This protein binds this small molecule.
Small molecule (SMILES): CC(=O)N[C@H]1[C@H](O[C@H]2[C@H](O)[C@@H](NC(C)=O)CO[C@@H]2CO)O[C@H](CO)[C@@H](O)[C@@H]1O

Sequence of chain 3.C:
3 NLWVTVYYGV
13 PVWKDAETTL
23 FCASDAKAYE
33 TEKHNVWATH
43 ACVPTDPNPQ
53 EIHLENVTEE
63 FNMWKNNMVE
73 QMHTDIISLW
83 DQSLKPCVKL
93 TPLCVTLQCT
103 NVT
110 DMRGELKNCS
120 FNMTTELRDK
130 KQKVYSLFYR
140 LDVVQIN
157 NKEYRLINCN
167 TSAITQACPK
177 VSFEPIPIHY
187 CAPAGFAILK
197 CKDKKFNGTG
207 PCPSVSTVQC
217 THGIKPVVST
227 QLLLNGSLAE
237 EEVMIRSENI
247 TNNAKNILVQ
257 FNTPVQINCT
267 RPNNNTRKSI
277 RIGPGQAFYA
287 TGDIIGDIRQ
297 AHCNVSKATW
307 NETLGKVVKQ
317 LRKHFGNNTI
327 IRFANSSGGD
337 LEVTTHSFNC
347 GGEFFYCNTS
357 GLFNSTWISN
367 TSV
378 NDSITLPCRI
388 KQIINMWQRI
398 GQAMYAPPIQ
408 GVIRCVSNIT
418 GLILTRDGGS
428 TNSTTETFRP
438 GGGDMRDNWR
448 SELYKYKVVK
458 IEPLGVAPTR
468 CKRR

Binding-site contacts:
Ligand atom C3 contacts residue NAG1 of chain 3.O at 3.5 Å.
Ligand atom C3 contacts residue ASN354 of chain 3.C at 3.8 Å.
Ligand atom O5 contacts residue NAG1 of chain 3.O at 4.1 Å.
Ligand atom C1 contacts residue NAG1 of chain 3.O at 3.1 Å.
Ligand atom C8 contacts residue NAG1 of chain 3.P at 3.5 Å.
Ligand atom C6 contacts residue SER356 of chain 3.C at 4.0 Å.
Ligand atom C6 contacts residue NAG2 of chain 3.O at 4.3 Å.
Ligand atom C7 contacts residue NAG1 of chain 3.O at 3.0 Å.
Ligand atom C8 contacts residue ARG386 of chain 3.C at 4.4 Å.
Ligand atom O7 contacts residue NAG2 of chain 3.O at 4.3 Å.
Ligand atom C5 contacts residue SER356 of chain 3.C at 3.9 Å.
Ligand atom C5 contacts residue NAG1 of chain 3.O at 4.1 Å.
Ligand atom O5 contacts residue SER356 of chain 3.C at 3.5 Å.
Ligand atom N2 contacts residue NAG1 of chain 3.O at 3.4 Å (h-bond).
Ligand atom C2 contacts residue ASN354 of chain 3.C at 2.4 Å.
Ligand atom C2 contacts residue NAG1 of chain 3.O at 3.5 Å.
Ligand atom C4 contacts residue NAG1 of chain 3.O at 4.4 Å.
Ligand atom O7 contacts residue NAG1 of chain 3.P at 4.4 Å.
Ligand atom O6 contacts residue NAG2 of chain 3.O at 4.0 Å.
Ligand atom C5 contacts residue ASN354 of chain 3.C at 3.7 Å.
Ligand atom O5 contacts residue ASN354 of chain 3.C at 2.4 Å (h-bond).
Ligand atom C7 contacts residue ASN354 of chain 3.C at 3.9 Å.
Ligand atom O7 contacts residue NAG1 of chain 3.O at 2.5 Å (h-bond).
Ligand atom N2 contacts residue ASN354 of chain 3.C at 2.9 Å (h-bond).
Ligand atom C1 contacts residue ASN354 of chain 3.C at 1.4 Å.
Ligand atom C8 contacts residue NAG1 of chain 3.O at 4.1 Å.
Ligand atom C1 contacts residue SER356 of chain 3.C at 3.6 Å.
Ligand atom O4 contacts residue NAG1 of chain 3.O at 3.8 Å.
Ligand atom C4 contacts residue ASN354 of chain 3.C at 4.2 Å.